Binding-site contacts:
Ligand atom C2' contacts residue LYS154 of chain 1.M at 3.6 Å.
Ligand atom P contacts residue HIS149 of chain 1.M at 3.8 Å.
Ligand atom C8 contacts residue PHE190 of chain 1.N at 3.5 Å (hydrophobic).
Ligand atom OP2 contacts residue ARG235 of chain 1.N at 2.5 Å (salt-bridge).
Ligand atom P contacts residue ARG235 of chain 1.N at 3.3 Å.
Ligand atom O4 contacts residue LYS85 of chain 1.N at 3.2 Å (salt-bridge).
Ligand atom C7 contacts residue TYR237 of chain 1.N at 4.1 Å (hydrophobic).
Ligand atom C2' contacts residue TYR237 of chain 1.N at 4.0 Å (hydrophobic).
Ligand atom OP1 contacts residue ARG145 of chain 1.M at 2.3 Å (salt-bridge).
Ligand atom O3' contacts residue SER39 of chain 1.N at 4.1 Å.
Ligand atom P contacts residue TYR237 of chain 1.N at 3.8 Å.
Ligand atom OP1 contacts residue HIS149 of chain 1.M at 3.1 Å.
Ligand atom C5 contacts residue PHE190 of chain 1.N at 3.3 Å (hydrophobic).
Ligand atom OP2 contacts residue TYR237 of chain 1.N at 2.7 Å (h-bond).
Ligand atom N9 contacts residue PHE190 of chain 1.N at 3.7 Å.
Ligand atom C6 contacts residue PHE190 of chain 1.N at 3.3 Å (hydrophobic).
Ligand atom OP2 contacts residue HIS149 of chain 1.M at 3.3 Å.
Ligand atom N3 contacts residue LYS34 of chain 1.M at 3.3 Å (salt-bridge).
Ligand atom C7 contacts residue LEU40 of chain 1.N at 3.5 Å (hydrophobic).
Ligand atom C4 contacts residue PHE190 of chain 1.N at 3.4 Å (hydrophobic).
Ligand atom C5' contacts residue ILE42 of chain 1.N at 3.8 Å (hydrophobic).
Ligand atom N3 contacts residue PHE190 of chain 1.N at 3.9 Å.
Ligand atom OP1 contacts residue VAL153 of chain 1.M at 3.3 Å.
Ligand atom C2' contacts residue LEU40 of chain 1.N at 4.0 Å (hydrophobic).
Ligand atom C3' contacts residue ILE42 of chain 1.N at 3.7 Å (hydrophobic).
Ligand atom C2' contacts residue ARG155 of chain 1.M at 3.1 Å.
Ligand atom O5' contacts residue HIS149 of chain 1.M at 4.2 Å.
Ligand atom OP2 contacts residue ARG156 of chain 1.M at 3.8 Å.
Ligand atom C1' contacts residue ARG155 of chain 1.M at 3.6 Å.
Ligand atom OP1 contacts residue ILE42 of chain 1.N at 4.1 Å.
Ligand atom P contacts residue ARG145 of chain 1.M at 3.7 Å.
Ligand atom C2 contacts residue PHE190 of chain 1.N at 4.2 Å (hydrophobic).
Ligand atom O3' contacts residue TYR237 of chain 1.N at 3.6 Å.
Ligand atom N7 contacts residue PHE190 of chain 1.N at 3.5 Å.
Ligand atom C2 contacts residue LYS34 of chain 1.M at 3.3 Å.
Ligand atom OP1 contacts residue ARG235 of chain 1.N at 3.1 Å (salt-bridge).
Ligand atom N6 contacts residue PHE190 of chain 1.N at 3.5 Å.
Ligand atom N1 contacts residue PHE190 of chain 1.N at 3.7 Å.
Ligand atom O3' contacts residue VAL153 of chain 1.M at 4.2 Å.
Ligand atom N4 contacts residue TYR113 of chain 1.M at 3.8 Å.

This small molecule binds to this protein.
Small molecule (SMILES): Cc1cn([C@H]2C[C@H](O[P](=O)(O)OC[C@H]3O[C@@H](n4ccc(N)nc4=O)C[C@@H]3O[P](=O)(O)OC[C@H]3O[C@@H](n4ccc(N)nc4=O)C[C@@H]3O[P](=O)(O)OC[C@H]3O[C@@H](n4ccc(N)nc4=O)C[C@@H]3O[P](=O)(O)OC[C@H]3O[C@@H](n4cnc5c(N)ncnc54)C[C@@H]3O)[C@@H](CO[P](=O)(O)O[C@H]3C[C@H](n4cnc5c(N)ncnc54)O[C@@H]3CO[P](=O)(O)O[C@H]3C[C@H](n4cnc5c(N)ncnc54)O[C@@H]3CO[P](=O)(O)O[C@H]3C[C@H](n4cnc5c(N)ncnc54)O[C@@H]3CO[P](=O)(O)O[C@H]3C[C@H](n4cnc5c(N)ncnc54)O[C@@H]3COP(=O)=O)O2)c(=O)[nH]c1=O

Sequence of chain 1.N:
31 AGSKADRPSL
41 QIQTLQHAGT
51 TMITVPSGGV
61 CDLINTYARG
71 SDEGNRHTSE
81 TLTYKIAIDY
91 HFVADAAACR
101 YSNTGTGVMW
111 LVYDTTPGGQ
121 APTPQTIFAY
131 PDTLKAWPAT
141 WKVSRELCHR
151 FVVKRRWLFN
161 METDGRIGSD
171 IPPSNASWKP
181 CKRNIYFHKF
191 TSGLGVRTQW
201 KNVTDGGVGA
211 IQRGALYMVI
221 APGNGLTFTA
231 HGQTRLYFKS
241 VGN

Sequence of chain 1.M:
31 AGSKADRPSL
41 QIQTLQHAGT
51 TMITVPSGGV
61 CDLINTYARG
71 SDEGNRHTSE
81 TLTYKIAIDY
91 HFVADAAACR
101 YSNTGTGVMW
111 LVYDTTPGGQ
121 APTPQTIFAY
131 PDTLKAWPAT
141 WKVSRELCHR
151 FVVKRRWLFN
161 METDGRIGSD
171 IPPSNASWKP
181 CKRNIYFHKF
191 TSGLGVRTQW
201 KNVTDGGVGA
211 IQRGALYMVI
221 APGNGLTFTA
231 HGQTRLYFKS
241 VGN